Binding-site contacts:
Ligand atom C2 contacts residue ASN126 of chain 1.E at 2.5 Å.
Ligand atom C3 contacts residue ASN126 of chain 1.E at 3.8 Å.
Ligand atom C7 contacts residue ASN126 of chain 1.E at 3.2 Å.
Ligand atom C8 contacts residue SER123 of chain 1.E at 4.2 Å.
Ligand atom C8 contacts residue PRO125 of chain 1.E at 3.6 Å (hydrophobic).
Ligand atom C8 contacts residue ASN126 of chain 1.E at 3.8 Å.
Ligand atom N2 contacts residue ASN126 of chain 1.E at 2.9 Å (h-bond).
Ligand atom C1 contacts residue ASN126 of chain 1.E at 1.4 Å.
Ligand atom O5 contacts residue ASN126 of chain 1.E at 2.4 Å (h-bond).
Ligand atom C5 contacts residue ASN126 of chain 1.E at 3.7 Å.
Ligand atom O7 contacts residue ASN126 of chain 1.E at 3.2 Å (h-bond).
Ligand atom C4 contacts residue ASN126 of chain 1.E at 4.2 Å.

Sequence of chain 1.E:
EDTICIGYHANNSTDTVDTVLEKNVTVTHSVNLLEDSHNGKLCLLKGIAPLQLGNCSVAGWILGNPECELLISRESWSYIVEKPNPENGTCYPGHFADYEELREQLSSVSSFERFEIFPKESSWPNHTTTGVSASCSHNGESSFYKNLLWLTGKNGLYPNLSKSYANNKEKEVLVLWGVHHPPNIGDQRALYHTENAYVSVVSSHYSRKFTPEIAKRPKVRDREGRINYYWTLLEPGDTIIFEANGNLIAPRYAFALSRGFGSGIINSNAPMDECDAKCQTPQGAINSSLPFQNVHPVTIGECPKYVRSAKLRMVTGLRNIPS

A small-molecule ligand and the protein it binds are described below.
Small molecule (SMILES): CC(=O)N[C@@H]1[C@@H](O)[C@H](O)[C@@H](CO)O[C@H]1O